A protein and the small-molecule ligand that binds it are described below.
Small molecule (SMILES): Nc1ccn([C@H]2C[C@H](O[P](=O)(O)OC[C@H]3O[C@@H](n4ccc(N)nc4=O)C[C@@H]3O[P](=O)(O)OC[C@H]3O[C@@H](n4cnc5c4NC=NC5N)C[C@@H]3O[P](=O)(O)OC[C@H]3O[C@@H](n4cnc5c4NC=NC5N)C[C@@H]3O[P](=O)(O)OC[C@H]3O[C@@H](n4cnc5c4NC=NC5N)C[C@@H]3O)[C@@H](CO[P](=O)(O)O[C@H]3C[C@H](n4cnc5c(=O)[nH]c(N)nc54)O[C@@H]3CO[P](=O)(O)O[C@H]3C[C@H](n4cnc5c(=O)[nH]c(N)nc54)O[C@@H]3CO[P](=O)(O)O[C@H]3C[C@H](n4cnc5c4NC=NC5N)O[C@@H]3CO[P](=O)(O)O[C@H]3C[C@H](n4ccc(N)nc4=O)O[C@@H]3COP(=O)=O)O2)c(=O)n1

Binding-site contacts:
Ligand atom N4 contacts residue DG2 of chain 6.B at 2.9 Å (h-bond).
Ligand atom N3 contacts residue DG2 of chain 6.B at 2.9 Å (h-bond).
Ligand atom C4 contacts residue MET234 of chain 6.A at 3.1 Å (hydrophobic).
Ligand atom C5 contacts residue ASP333 of chain 6.A at 3.1 Å.
Ligand atom C2 contacts residue ASP235 of chain 6.A at 3.2 Å.
Ligand atom N2 contacts residue ASP237 of chain 6.A at 2.8 Å (salt-bridge).
Ligand atom OP1 contacts residue GLY120 of chain 6.A at 3.0 Å.
Ligand atom C8 contacts residue THR334 of chain 6.A at 3.4 Å.
Ligand atom O5' contacts residue TYR418 of chain 6.A at 3.4 Å (h-bond).
Ligand atom C6 contacts residue DG3 of chain 6.D at 3.4 Å.
Ligand atom O4' contacts residue GLN335 of chain 6.A at 2.9 Å (h-bond).
Ligand atom N1 contacts residue ASP237 of chain 6.A at 2.6 Å (salt-bridge).
Ligand atom N7 contacts residue ASP333 of chain 6.A at 3.4 Å (salt-bridge).
Ligand atom C2 contacts residue TYR236 of chain 6.A at 3.4 Å (hydrophobic).
Ligand atom O4' contacts residue ARG420 of chain 6.A at 3.4 Å.
Ligand atom C4 contacts residue TYR236 of chain 6.A at 3.4 Å (hydrophobic).
Ligand atom C8 contacts residue ASP333 of chain 6.A at 3.4 Å.
Ligand atom N2 contacts residue DG3 of chain 6.D at 3.3 Å (h-bond).
Ligand atom C4 contacts residue ASP333 of chain 6.A at 3.1 Å.
Ligand atom O3' contacts residue PRO125 of chain 6.A at 3.3 Å.
Ligand atom N7 contacts residue GLN335 of chain 6.A at 3.0 Å (h-bond).
Ligand atom O6 contacts residue ASP237 of chain 6.A at 2.8 Å (salt-bridge).
Ligand atom N3 contacts residue TYR236 of chain 6.A at 3.3 Å.
Ligand atom N9 contacts residue ASP333 of chain 6.A at 3.3 Å (salt-bridge).
Ligand atom OP1 contacts residue PRO125 of chain 6.A at 3.3 Å.
Ligand atom N3 contacts residue DG3 of chain 6.D at 3.4 Å.
Ligand atom C5 contacts residue DG3 of chain 6.D at 3.4 Å.
Ligand atom C4' contacts residue GLN335 of chain 6.A at 3.2 Å.
Ligand atom OP2 contacts residue SER123 of chain 6.A at 2.3 Å (h-bond).
Ligand atom N2 contacts residue SER239 of chain 6.A at 3.2 Å (h-bond).
Ligand atom N1 contacts residue ASP235 of chain 6.A at 3.4 Å (salt-bridge).
Ligand atom N7 contacts residue THR334 of chain 6.A at 3.2 Å.
Ligand atom N1 contacts residue DG3 of chain 6.D at 3.2 Å (h-bond).
Ligand atom C2 contacts residue MET234 of chain 6.A at 2.9 Å (hydrophobic).
Ligand atom O2 contacts residue DG2 of chain 6.B at 2.8 Å (h-bond).
Ligand atom N3 contacts residue MET234 of chain 6.A at 2.6 Å.
Ligand atom N2 contacts residue TYR236 of chain 6.A at 3.4 Å (h-bond).
Ligand atom C2 contacts residue ASP237 of chain 6.A at 3.2 Å.
Ligand atom C8 contacts residue GLN335 of chain 6.A at 3.4 Å.
Ligand atom OP1 contacts residue PRO337 of chain 6.A at 3.1 Å.

Sequence of chain 6.A:
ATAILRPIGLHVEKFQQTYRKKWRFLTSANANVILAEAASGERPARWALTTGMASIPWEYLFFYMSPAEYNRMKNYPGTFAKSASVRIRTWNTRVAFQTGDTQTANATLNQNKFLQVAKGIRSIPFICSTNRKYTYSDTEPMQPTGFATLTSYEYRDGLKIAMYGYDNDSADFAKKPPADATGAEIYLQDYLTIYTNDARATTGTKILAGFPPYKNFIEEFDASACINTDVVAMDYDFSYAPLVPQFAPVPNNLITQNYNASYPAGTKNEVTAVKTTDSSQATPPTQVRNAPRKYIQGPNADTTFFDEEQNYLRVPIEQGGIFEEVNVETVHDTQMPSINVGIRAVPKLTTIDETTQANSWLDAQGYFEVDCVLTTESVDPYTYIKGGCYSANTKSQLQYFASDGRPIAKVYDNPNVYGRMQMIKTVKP